Sequence of chain 1.A:
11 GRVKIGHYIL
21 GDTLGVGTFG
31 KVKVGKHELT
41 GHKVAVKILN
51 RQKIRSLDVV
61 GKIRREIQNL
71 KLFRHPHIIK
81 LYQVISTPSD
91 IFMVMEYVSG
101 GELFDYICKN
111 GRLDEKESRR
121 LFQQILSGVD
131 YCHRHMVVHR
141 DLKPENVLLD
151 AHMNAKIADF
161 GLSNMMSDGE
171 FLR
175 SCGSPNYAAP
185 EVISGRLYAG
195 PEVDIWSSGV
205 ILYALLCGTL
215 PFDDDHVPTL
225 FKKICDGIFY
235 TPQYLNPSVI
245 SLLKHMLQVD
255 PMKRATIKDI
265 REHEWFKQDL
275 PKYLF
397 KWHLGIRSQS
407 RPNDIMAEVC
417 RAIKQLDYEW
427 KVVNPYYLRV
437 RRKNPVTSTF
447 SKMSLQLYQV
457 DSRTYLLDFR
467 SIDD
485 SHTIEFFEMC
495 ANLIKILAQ

A protein and the small-molecule ligand that binds it are described below.
Small molecule (SMILES): CN[C@@H]1C[C@H]2O[C@@](C)([C@@H]1OC)n1c3ccccc3c3c4c(c5c6ccccc6n2c5c31)C(=O)NC4

Binding-site contacts:
Ligand atom C5 contacts residue LEU24 of chain 1.A at 3.7 Å (hydrophobic).
Ligand atom C2 contacts residue GLY101 of chain 1.A at 3.5 Å.
Ligand atom C9 contacts residue ALA45 of chain 1.A at 3.2 Å (hydrophobic).
Ligand atom C6 contacts residue LEU148 of chain 1.A at 3.5 Å (hydrophobic).
Ligand atom C8 contacts residue ALA45 of chain 1.A at 3.5 Å (hydrophobic).
Ligand atom C27 contacts residue ASN146 of chain 1.A at 3.0 Å.
Ligand atom N1 contacts residue TYR97 of chain 1.A at 3.7 Å.
Ligand atom C24 contacts residue GLU102 of chain 1.A at 3.5 Å.
Ligand atom C26 contacts residue GLY27 of chain 1.A at 3.2 Å.
Ligand atom C25 contacts residue LEU24 of chain 1.A at 3.5 Å (hydrophobic).
Ligand atom C17 contacts residue VAL32 of chain 1.A at 3.5 Å (hydrophobic).
Ligand atom C7 contacts residue LEU148 of chain 1.A at 3.3 Å (hydrophobic).
Ligand atom C26 contacts residue VAL26 of chain 1.A at 3.5 Å (hydrophobic).
Ligand atom C26 contacts residue GLY25 of chain 1.A at 3.7 Å.
Ligand atom C15 contacts residue ASP159 of chain 1.A at 3.3 Å.
Ligand atom C27 contacts residue GLU145 of chain 1.A at 3.5 Å.
Ligand atom N4 contacts residue GLU145 of chain 1.A at 2.8 Å (salt-bridge).
Ligand atom C16 contacts residue VAL32 of chain 1.A at 3.6 Å (hydrophobic).
Ligand atom N3 contacts residue LEU24 of chain 1.A at 3.7 Å.
Ligand atom C23 contacts residue GLU102 of chain 1.A at 3.6 Å.
Ligand atom N1 contacts residue ALA45 of chain 1.A at 3.1 Å.
Ligand atom C3 contacts residue GLY101 of chain 1.A at 3.6 Å.
Ligand atom C9 contacts residue GLU96 of chain 1.A at 3.5 Å.
Ligand atom C3 contacts residue VAL98 of chain 1.A at 3.4 Å (hydrophobic).
Ligand atom C16 contacts residue ASP159 of chain 1.A at 3.2 Å.
Ligand atom O5 contacts residue TYR97 of chain 1.A at 3.1 Å.
Ligand atom C3 contacts residue LEU24 of chain 1.A at 3.5 Å (hydrophobic).
Ligand atom O4 contacts residue GLY25 of chain 1.A at 3.4 Å.
Ligand atom C10 contacts residue LEU148 of chain 1.A at 3.5 Å (hydrophobic).
Ligand atom C4 contacts residue VAL98 of chain 1.A at 3.2 Å (hydrophobic).
Ligand atom N1 contacts residue GLU96 of chain 1.A at 2.6 Å (salt-bridge).
Ligand atom C4 contacts residue LEU24 of chain 1.A at 3.4 Å (hydrophobic).
Ligand atom C13 contacts residue MET95 of chain 1.A at 3.6 Å (hydrophobic).
Ligand atom C20 contacts residue LEU24 of chain 1.A at 3.5 Å (hydrophobic).
Ligand atom C8 contacts residue GLU96 of chain 1.A at 3.6 Å.
Ligand atom C28 contacts residue ASN146 of chain 1.A at 3.0 Å.
Ligand atom C28 contacts residue GLU145 of chain 1.A at 2.7 Å.
Ligand atom N4 contacts residue GLU102 of chain 1.A at 3.0 Å (salt-bridge).
Ligand atom O5 contacts residue VAL98 of chain 1.A at 2.6 Å (h-bond).
Ligand atom N1 contacts residue ILE79 of chain 1.A at 3.7 Å.